A small-molecule ligand and the protein it binds are described below.
Small molecule (SMILES): NC(=[NH2+])c1ccc2nc(C(=O)c3nc4ccc(C(N)=[NH2+])cc4[nH]3)[nH]c2c1

Binding-site contacts:
Ligand atom C8 contacts residue GLN174 of chain 1.A at 3.1 Å.
Ligand atom N2 contacts residue GLY204 of chain 1.A at 3.6 Å.
Ligand atom C3 contacts residue ZN1 of chain 1.D at 3.6 Å.
Ligand atom C9 contacts residue ZN1 of chain 1.E at 3.2 Å.
Ligand atom C3' contacts residue ZN1 of chain 1.D at 3.4 Å.
Ligand atom N3 contacts residue ZN1 of chain 1.D at 2.3 Å.
Ligand atom C9 contacts residue ZN1 of chain 1.D at 3.6 Å.
Ligand atom C4' contacts residue ZN1 of chain 1.D at 3.1 Å.
Ligand atom N2 contacts residue TRP193 of chain 1.A at 3.6 Å (h-bond).
Ligand atom N1 contacts residue CYS197 of chain 1.A at 3.8 Å.
Ligand atom N3' contacts residue ZN1 of chain 1.D at 2.2 Å.
Ligand atom O9 contacts residue ZN1 of chain 1.E at 2.6 Å.
Ligand atom N3 contacts residue SER177 of chain 1.A at 3.8 Å.
Ligand atom C9 contacts residue GLN174 of chain 1.A at 2.9 Å.
Ligand atom C6 contacts residue GLY196 of chain 1.A at 3.7 Å.
Ligand atom C8' contacts residue ZN1 of chain 1.D at 3.2 Å.
Ligand atom C8' contacts residue ZN1 of chain 1.E at 3.0 Å.
Ligand atom N1 contacts residue ASP171 of chain 1.A at 3.0 Å (salt-bridge).
Ligand atom C7 contacts residue TRP193 of chain 1.A at 3.8 Å (hydrophobic).
Ligand atom C7 contacts residue ASP171 of chain 1.A at 3.6 Å.
Ligand atom C3' contacts residue HIS40 of chain 1.A at 3.7 Å.
Ligand atom C1 contacts residue TRP193 of chain 1.A at 3.8 Å (hydrophobic).
Ligand atom C7 contacts residue SER172 of chain 1.A at 3.4 Å.
Ligand atom N4 contacts residue GLN174 of chain 1.A at 2.9 Å (h-bond).
Ligand atom C3 contacts residue SER192 of chain 1.A at 3.6 Å.
Ligand atom N4 contacts residue ZN1 of chain 1.F at 2.3 Å.
Ligand atom O9 contacts residue ZN1 of chain 1.F at 2.8 Å.
Ligand atom C8 contacts residue ZN1 of chain 1.D at 3.3 Å.
Ligand atom N1 contacts residue SER172 of chain 1.A at 3.5 Å (h-bond).
Ligand atom C5 contacts residue ZN1 of chain 1.F at 3.4 Å.
Ligand atom C8 contacts residue ZN1 of chain 1.F at 3.2 Å.
Ligand atom O9 contacts residue GLN174 of chain 1.A at 2.5 Å (h-bond).
Ligand atom N2 contacts residue SER172 of chain 1.A at 3.0 Å (h-bond).
Ligand atom C9 contacts residue ZN1 of chain 1.F at 3.5 Å.
Ligand atom C5' contacts residue ZN1 of chain 1.E at 3.4 Å.
Ligand atom C7 contacts residue GLY196 of chain 1.A at 3.8 Å.
Ligand atom N4' contacts residue ZN1 of chain 1.E at 2.3 Å.
Ligand atom N1 contacts residue GLY196 of chain 1.A at 2.6 Å (h-bond).
Ligand atom C4 contacts residue ZN1 of chain 1.D at 3.3 Å.
Ligand atom N2 contacts residue ASP171 of chain 1.A at 3.0 Å (salt-bridge).

Sequence of chain 1.A:
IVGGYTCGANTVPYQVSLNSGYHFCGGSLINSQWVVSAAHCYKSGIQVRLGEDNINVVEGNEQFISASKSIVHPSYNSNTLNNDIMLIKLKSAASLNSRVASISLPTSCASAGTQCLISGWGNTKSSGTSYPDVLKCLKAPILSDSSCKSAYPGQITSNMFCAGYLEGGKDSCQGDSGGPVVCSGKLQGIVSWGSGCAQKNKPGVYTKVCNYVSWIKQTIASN